Sequence of chain 1.A:
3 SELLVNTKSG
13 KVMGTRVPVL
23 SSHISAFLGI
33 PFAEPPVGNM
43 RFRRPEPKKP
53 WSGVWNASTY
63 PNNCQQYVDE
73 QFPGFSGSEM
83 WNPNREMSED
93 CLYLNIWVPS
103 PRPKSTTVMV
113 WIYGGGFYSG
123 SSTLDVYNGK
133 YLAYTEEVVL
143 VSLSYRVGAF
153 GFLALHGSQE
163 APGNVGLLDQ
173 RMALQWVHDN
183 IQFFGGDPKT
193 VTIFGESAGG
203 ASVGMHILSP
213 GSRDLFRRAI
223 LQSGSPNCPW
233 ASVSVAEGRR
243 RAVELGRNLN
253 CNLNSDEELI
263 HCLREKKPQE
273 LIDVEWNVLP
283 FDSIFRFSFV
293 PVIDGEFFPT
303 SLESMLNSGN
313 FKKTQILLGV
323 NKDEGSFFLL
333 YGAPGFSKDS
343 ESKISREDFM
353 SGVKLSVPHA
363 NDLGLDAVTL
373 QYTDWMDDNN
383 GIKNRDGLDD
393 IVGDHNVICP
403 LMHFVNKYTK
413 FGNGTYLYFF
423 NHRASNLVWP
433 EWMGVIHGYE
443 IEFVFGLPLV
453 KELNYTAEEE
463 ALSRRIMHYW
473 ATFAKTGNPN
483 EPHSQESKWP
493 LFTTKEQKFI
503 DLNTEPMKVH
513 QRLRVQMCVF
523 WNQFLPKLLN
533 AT

Binding-site contacts:
Ligand atom C4 contacts residue ASN58 of chain 1.A at 4.2 Å.
Ligand atom C5 contacts residue ASN58 of chain 1.A at 3.7 Å.
Ligand atom O7 contacts residue ASN58 of chain 1.A at 2.8 Å (h-bond).
Ligand atom C1 contacts residue ASN58 of chain 1.A at 1.4 Å.
Ligand atom C6 contacts residue THR61 of chain 1.A at 4.4 Å.
Ligand atom N2 contacts residue ASN58 of chain 1.A at 2.8 Å (h-bond).
Ligand atom C2 contacts residue ASN58 of chain 1.A at 2.5 Å.
Ligand atom C5 contacts residue SER60 of chain 1.A at 4.0 Å.
Ligand atom C3 contacts residue SER60 of chain 1.A at 4.3 Å.
Ligand atom C3 contacts residue ASN58 of chain 1.A at 3.8 Å.
Ligand atom C8 contacts residue ASN58 of chain 1.A at 4.2 Å.
Ligand atom O5 contacts residue ASN58 of chain 1.A at 2.4 Å (h-bond).
Ligand atom C5 contacts residue THR61 of chain 1.A at 4.2 Å.
Ligand atom C7 contacts residue ASN58 of chain 1.A at 3.0 Å.
Ligand atom C1 contacts residue SER60 of chain 1.A at 3.3 Å.
Ligand atom C2 contacts residue SER60 of chain 1.A at 4.3 Å.
Ligand atom O5 contacts residue SER60 of chain 1.A at 3.9 Å.

The protein below binds the small molecule below.
Small molecule (SMILES): CC(=O)N[C@@H]1[C@@H](O)[C@H](O)[C@@H](CO)O[C@H]1O